This small molecule binds to this protein.
Small molecule (SMILES): CC(C)C[C@H](NC(=O)CN)C(=O)N[C@H](C(=O)N[C@H](C(=O)NCC(=O)N[C@@H](CO)C(=O)N[C@@H](CC(C)C)C(=O)N[C@@H](CCCN=C(N)N)C(=O)NCC=O)C(C)C)[C@@H](C)O

Sequence of chain 55.A:
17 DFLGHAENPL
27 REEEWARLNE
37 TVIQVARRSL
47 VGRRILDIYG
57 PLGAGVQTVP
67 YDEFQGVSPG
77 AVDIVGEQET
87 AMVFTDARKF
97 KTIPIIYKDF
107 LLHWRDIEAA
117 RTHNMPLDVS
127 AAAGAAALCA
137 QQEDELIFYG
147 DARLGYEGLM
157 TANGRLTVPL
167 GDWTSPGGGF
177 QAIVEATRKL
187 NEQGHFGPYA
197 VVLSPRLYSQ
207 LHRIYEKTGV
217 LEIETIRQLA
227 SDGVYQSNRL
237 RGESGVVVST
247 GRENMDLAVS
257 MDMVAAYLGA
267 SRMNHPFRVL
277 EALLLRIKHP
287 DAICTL

Binding-site contacts:
Ligand atom CB contacts residue MET259 of chain 55.A at 3.8 Å (hydrophobic).
Ligand atom CA contacts residue ASP258 of chain 55.A at 3.5 Å.
Ligand atom CA contacts residue ASP258 of chain 55.A at 3.7 Å.
Ligand atom CB contacts residue ARG49 of chain 55.A at 3.5 Å.
Ligand atom N contacts residue ASP258 of chain 55.A at 2.8 Å (salt-bridge).
Ligand atom C contacts residue ASP258 of chain 55.A at 3.6 Å.
Ligand atom O contacts residue ILE39 of chain 55.A at 3.6 Å.
Ligand atom OG1 contacts residue ILE39 of chain 55.A at 3.5 Å.
Ligand atom CG2 contacts residue MET259 of chain 55.A at 3.7 Å (hydrophobic).
Ligand atom N contacts residue ARG49 of chain 55.A at 3.0 Å (salt-bridge).
Ligand atom CB contacts residue ASP258 of chain 55.A at 3.7 Å.
Ligand atom N contacts residue ILE39 of chain 55.A at 3.7 Å.
Ligand atom O contacts residue ARG43 of chain 55.A at 3.0 Å (salt-bridge).
Ligand atom CB contacts residue ASP258 of chain 55.A at 3.5 Å.
Ligand atom O contacts residue ARG43 of chain 55.A at 3.1 Å (salt-bridge).
Ligand atom N contacts residue ASP258 of chain 55.A at 2.9 Å (salt-bridge).
Ligand atom CD contacts residue LEU52 of chain 55.A at 3.5 Å (hydrophobic).
Ligand atom CG2 contacts residue ALA42 of chain 55.A at 3.7 Å (hydrophobic).
Ligand atom NH1 contacts residue ASP228 of chain 55.A at 2.7 Å (salt-bridge).
Ligand atom CA contacts residue ASP258 of chain 55.A at 3.7 Å.
Ligand atom CA contacts residue ARG50 of chain 55.A at 3.5 Å.
Ligand atom N contacts residue ARG49 of chain 55.A at 3.6 Å.
Ligand atom N contacts residue ARG49 of chain 55.A at 3.6 Å.
Ligand atom CD2 contacts residue ARG43 of chain 55.A at 3.7 Å.
Ligand atom O contacts residue ARG49 of chain 55.A at 3.1 Å (salt-bridge).
Ligand atom OG1 contacts residue MET259 of chain 55.A at 2.8 Å (h-bond).
Ligand atom O contacts residue ARG50 of chain 55.A at 3.6 Å.
Ligand atom C contacts residue ILE39 of chain 55.A at 3.6 Å (hydrophobic).
Ligand atom CB contacts residue ILE39 of chain 55.A at 3.6 Å (hydrophobic).
Ligand atom CD2 contacts residue ASP258 of chain 55.A at 3.5 Å.
Ligand atom NE contacts residue ASP53 of chain 55.A at 3.7 Å.
Ligand atom N contacts residue ASP258 of chain 55.A at 3.0 Å (salt-bridge).
Ligand atom CB contacts residue ARG50 of chain 55.A at 3.7 Å.
Ligand atom NH2 contacts residue ARG50 of chain 55.A at 3.3 Å (salt-bridge).
Ligand atom NH1 contacts residue THR246 of chain 55.A at 3.0 Å (h-bond).
Ligand atom C contacts residue ASP258 of chain 55.A at 3.7 Å.
Ligand atom OG1 contacts residue ASP258 of chain 55.A at 3.3 Å.
Ligand atom C contacts residue ARG49 of chain 55.A at 3.4 Å.
Ligand atom CA contacts residue ARG49 of chain 55.A at 3.5 Å.
Ligand atom CD contacts residue ARG50 of chain 55.A at 3.6 Å.